Sequence of chain 1.C:
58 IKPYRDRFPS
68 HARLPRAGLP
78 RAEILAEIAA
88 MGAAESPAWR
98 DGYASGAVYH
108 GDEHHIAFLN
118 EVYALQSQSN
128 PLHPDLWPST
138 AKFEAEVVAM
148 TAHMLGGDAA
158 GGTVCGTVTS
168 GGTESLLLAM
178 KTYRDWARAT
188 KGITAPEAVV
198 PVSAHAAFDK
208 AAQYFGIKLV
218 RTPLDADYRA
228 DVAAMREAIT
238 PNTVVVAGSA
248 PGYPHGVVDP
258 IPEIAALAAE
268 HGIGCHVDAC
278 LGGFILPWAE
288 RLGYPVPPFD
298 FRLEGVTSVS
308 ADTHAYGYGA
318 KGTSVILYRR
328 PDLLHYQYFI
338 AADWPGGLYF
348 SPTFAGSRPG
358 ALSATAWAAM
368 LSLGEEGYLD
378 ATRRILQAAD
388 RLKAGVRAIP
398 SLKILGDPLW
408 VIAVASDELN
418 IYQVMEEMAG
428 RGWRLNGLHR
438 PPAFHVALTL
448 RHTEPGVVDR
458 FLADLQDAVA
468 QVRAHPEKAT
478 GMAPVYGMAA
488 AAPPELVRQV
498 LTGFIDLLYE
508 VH

A small-molecule ligand and the protein it binds are described below.
Small molecule (SMILES): Cc1ncc(COP(=O)(O)O)c(/C=N/CCOP(=O)(O)O)c1O

Sequence of chain 1.D:
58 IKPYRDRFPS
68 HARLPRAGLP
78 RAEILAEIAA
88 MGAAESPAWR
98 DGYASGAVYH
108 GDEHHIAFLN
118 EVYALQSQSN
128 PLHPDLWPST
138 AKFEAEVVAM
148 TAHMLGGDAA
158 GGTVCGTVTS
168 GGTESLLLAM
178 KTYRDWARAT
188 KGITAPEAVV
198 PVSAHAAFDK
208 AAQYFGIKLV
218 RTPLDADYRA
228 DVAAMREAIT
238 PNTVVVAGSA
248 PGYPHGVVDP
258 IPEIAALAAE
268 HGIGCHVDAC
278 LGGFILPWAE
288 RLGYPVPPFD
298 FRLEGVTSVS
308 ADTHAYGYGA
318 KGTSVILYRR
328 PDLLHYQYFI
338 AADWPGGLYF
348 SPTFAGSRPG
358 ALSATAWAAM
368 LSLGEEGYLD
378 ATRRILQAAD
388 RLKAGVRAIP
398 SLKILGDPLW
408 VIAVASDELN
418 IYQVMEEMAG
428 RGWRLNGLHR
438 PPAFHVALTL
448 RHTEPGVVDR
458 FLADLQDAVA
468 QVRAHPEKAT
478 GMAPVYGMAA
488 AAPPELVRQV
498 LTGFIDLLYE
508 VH

Binding-site contacts:
Ligand atom OAE contacts residue GLY169 of chain 1.D at 3.5 Å (h-bond).
Ligand atom CAH contacts residue HIS202 of chain 1.D at 3.8 Å.
Ligand atom OAS contacts residue HIS130 of chain 1.C at 2.6 Å (h-bond).
Ligand atom OAF contacts residue SER354 of chain 1.C at 3.7 Å.
Ligand atom OAO contacts residue TYR250 of chain 1.D at 3.4 Å.
Ligand atom PAC contacts residue SER354 of chain 1.C at 3.8 Å.
Ligand atom CAN contacts residue HIS202 of chain 1.D at 3.7 Å.
Ligand atom OAP contacts residue HIS130 of chain 1.C at 3.5 Å (h-bond).
Ligand atom OAO contacts residue LEU278 of chain 1.D at 3.5 Å.
Ligand atom OAE contacts residue SER354 of chain 1.C at 3.7 Å.
Ligand atom CAK contacts residue LEU173 of chain 1.D at 3.8 Å (hydrophobic).
Ligand atom OAP contacts residue TYR106 of chain 1.D at 3.8 Å.
Ligand atom CAM contacts residue PRO248 of chain 1.D at 3.6 Å (hydrophobic).
Ligand atom OAG contacts residue GLY169 of chain 1.D at 3.6 Å.
Ligand atom OAF contacts residue HIS311 of chain 1.D at 2.9 Å (h-bond).
Ligand atom OAF contacts residue GLY169 of chain 1.D at 2.9 Å (h-bond).
Ligand atom OAD contacts residue SER354 of chain 1.C at 2.5 Å (h-bond).
Ligand atom PAQ contacts residue TYR106 of chain 1.D at 3.6 Å.
Ligand atom CAL contacts residue ASP275 of chain 1.D at 3.3 Å.
Ligand atom NAW contacts residue TYR250 of chain 1.D at 3.4 Å.
Ligand atom PAC contacts residue GLY169 of chain 1.D at 3.6 Å.
Ligand atom OAT contacts residue SER354 of chain 1.C at 3.6 Å.
Ligand atom CAI contacts residue HIS202 of chain 1.D at 3.6 Å.
Ligand atom PAC contacts residue THR170 of chain 1.D at 3.7 Å.
Ligand atom CAA contacts residue HIS202 of chain 1.D at 3.6 Å.
Ligand atom NAJ contacts residue HIS202 of chain 1.D at 3.4 Å.
Ligand atom CAM contacts residue ASP275 of chain 1.D at 2.9 Å.
Ligand atom OAF contacts residue ASP309 of chain 1.D at 3.3 Å (salt-bridge).
Ligand atom OAP contacts residue LYS318 of chain 1.D at 3.8 Å.
Ligand atom CAK contacts residue HIS202 of chain 1.D at 3.4 Å.
Ligand atom CAV contacts residue TYR250 of chain 1.D at 3.5 Å (hydrophobic).
Ligand atom OAP contacts residue ASN127 of chain 1.C at 3.5 Å (h-bond).
Ligand atom PAQ contacts residue HIS130 of chain 1.C at 3.7 Å.
Ligand atom OAG contacts residue ASP309 of chain 1.D at 3.6 Å (salt-bridge).
Ligand atom OAP contacts residue ALA104 of chain 1.D at 3.6 Å.
Ligand atom NAJ contacts residue ASP275 of chain 1.D at 2.8 Å (salt-bridge).
Ligand atom OAR contacts residue TYR106 of chain 1.D at 2.4 Å (h-bond).
Ligand atom OAR contacts residue ALA104 of chain 1.D at 3.5 Å (h-bond).
Ligand atom CAL contacts residue HIS202 of chain 1.D at 3.8 Å.
Ligand atom OAE contacts residue THR170 of chain 1.D at 2.7 Å (h-bond).